This small molecule binds to this protein.
Small molecule (SMILES): CC(=O)N[C@H]1[C@H](O[C@H]2[C@H](O)[C@@H](NC(C)=O)CO[C@@H]2CO)O[C@H](CO)[C@@H](O[C@@H]2O[C@H](CO)[C@@H](O)[C@H](O[C@H]3O[C@H](CO)[C@@H](O)[C@H](O)[C@@H]3O)[C@@H]2O)[C@@H]1O

Sequence of chain 1.I:
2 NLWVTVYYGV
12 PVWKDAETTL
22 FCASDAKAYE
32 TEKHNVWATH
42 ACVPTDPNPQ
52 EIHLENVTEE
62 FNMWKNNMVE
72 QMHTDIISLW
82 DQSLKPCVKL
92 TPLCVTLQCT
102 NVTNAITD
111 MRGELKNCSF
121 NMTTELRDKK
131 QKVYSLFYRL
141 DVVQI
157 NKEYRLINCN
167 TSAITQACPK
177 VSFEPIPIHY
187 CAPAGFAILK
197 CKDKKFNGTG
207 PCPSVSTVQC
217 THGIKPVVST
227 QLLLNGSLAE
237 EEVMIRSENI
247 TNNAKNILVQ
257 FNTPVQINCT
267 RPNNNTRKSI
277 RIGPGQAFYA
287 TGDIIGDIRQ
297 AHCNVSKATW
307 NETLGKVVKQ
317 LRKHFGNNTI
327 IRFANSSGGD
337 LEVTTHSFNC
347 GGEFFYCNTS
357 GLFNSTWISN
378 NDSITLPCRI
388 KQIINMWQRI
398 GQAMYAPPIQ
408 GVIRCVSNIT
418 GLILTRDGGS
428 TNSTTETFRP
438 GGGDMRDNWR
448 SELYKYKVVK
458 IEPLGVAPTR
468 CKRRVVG

Binding-site contacts:
Ligand atom C7 contacts residue VAL413 of chain 1.I at 4.3 Å (hydrophobic).
Ligand atom O5 contacts residue ASN231 of chain 1.I at 2.4 Å (h-bond).
Ligand atom C7 contacts residue VAL223 of chain 1.I at 4.1 Å (hydrophobic).
Ligand atom C5 contacts residue GLU180 of chain 1.I at 4.2 Å.
Ligand atom C8 contacts residue VAL223 of chain 1.I at 4.0 Å (hydrophobic).
Ligand atom O6 contacts residue GLU33 of chain 1.I at 3.0 Å (salt-bridge).
Ligand atom C4 contacts residue ASN231 of chain 1.I at 4.2 Å.
Ligand atom C1 contacts residue NAG1 of chain 1.LA at 4.0 Å.
Ligand atom C2 contacts residue SER414 of chain 1.I at 4.5 Å.
Ligand atom C7 contacts residue ASN231 of chain 1.I at 3.4 Å.
Ligand atom C6 contacts residue NAG1 of chain 1.LA at 3.8 Å.
Ligand atom C3 contacts residue VAL413 of chain 1.I at 3.5 Å (hydrophobic).
Ligand atom O7 contacts residue ASN231 of chain 1.I at 4.3 Å.
Ligand atom N2 contacts residue SER414 of chain 1.I at 3.9 Å.
Ligand atom O7 contacts residue VAL413 of chain 1.I at 4.0 Å.
Ligand atom C3 contacts residue ASN231 of chain 1.I at 3.7 Å.
Ligand atom C2 contacts residue VAL413 of chain 1.I at 4.4 Å (hydrophobic).
Ligand atom C5 contacts residue NAG1 of chain 1.LA at 3.5 Å.
Ligand atom C2 contacts residue ASN231 of chain 1.I at 2.4 Å.
Ligand atom C1 contacts residue SER414 of chain 1.I at 4.2 Å.
Ligand atom C5 contacts residue ASN231 of chain 1.I at 3.6 Å.
Ligand atom C6 contacts residue GLU180 of chain 1.I at 4.3 Å.
Ligand atom O5 contacts residue VAL413 of chain 1.I at 4.4 Å.
Ligand atom C8 contacts residue PRO181 of chain 1.I at 3.9 Å (hydrophobic).
Ligand atom O3 contacts residue VAL413 of chain 1.I at 4.4 Å.
Ligand atom O5 contacts residue NAG1 of chain 1.LA at 3.6 Å.
Ligand atom O4 contacts residue VAL413 of chain 1.I at 3.6 Å (h-bond).
Ligand atom C1 contacts residue VAL413 of chain 1.I at 4.2 Å (hydrophobic).
Ligand atom O6 contacts residue GLY347 of chain 1.I at 4.3 Å.
Ligand atom N2 contacts residue ASN231 of chain 1.I at 2.8 Å (h-bond).
Ligand atom C5 contacts residue VAL413 of chain 1.I at 3.5 Å (hydrophobic).
Ligand atom C1 contacts residue ASN231 of chain 1.I at 1.5 Å.
Ligand atom O7 contacts residue VAL223 of chain 1.I at 3.7 Å.
Ligand atom C8 contacts residue ARG411 of chain 1.I at 4.4 Å.
Ligand atom C4 contacts residue VAL413 of chain 1.I at 3.8 Å (hydrophobic).
Ligand atom C8 contacts residue VAL413 of chain 1.I at 3.9 Å (hydrophobic).
Ligand atom O7 contacts residue LEU230 of chain 1.I at 3.7 Å.
Ligand atom C6 contacts residue GLU33 of chain 1.I at 4.2 Å.
Ligand atom C8 contacts residue ASN231 of chain 1.I at 3.6 Å.
Ligand atom O3 contacts residue CYS346 of chain 1.I at 4.4 Å.